Binding-site contacts:
Ligand atom C7 contacts residue THR222 of chain 1.A at 3.5 Å.
Ligand atom N1 contacts residue GLY37 of chain 1.A at 3.9 Å.
Ligand atom O1 contacts residue THR222 of chain 1.A at 3.3 Å (h-bond).
Ligand atom C4 contacts residue ASP35 of chain 1.A at 3.9 Å.
Ligand atom C32 contacts residue GLY37 of chain 1.A at 3.4 Å.
Ligand atom C6 contacts residue ILE304 of chain 1.A at 3.5 Å (hydrophobic).
Ligand atom C21 contacts residue PHE194 of chain 1.A at 3.6 Å (hydrophobic).
Ligand atom C7 contacts residue ASP35 of chain 1.A at 3.6 Å.
Ligand atom C16 contacts residue ILE300 of chain 1.A at 3.5 Å (hydrophobic).
Ligand atom C30 contacts residue GLY221 of chain 1.A at 3.8 Å.
Ligand atom C31 contacts residue LEU125 of chain 1.A at 3.4 Å (hydrophobic).
Ligand atom C30 contacts residue LEU125 of chain 1.A at 3.8 Å (hydrophobic).
Ligand atom C1 contacts residue THR222 of chain 1.A at 3.9 Å.
Ligand atom O2 contacts residue DMS1 of chain 1.B at 2.9 Å.
Ligand atom N1 contacts residue ASP35 of chain 1.A at 2.8 Å (salt-bridge).
Ligand atom C32 contacts residue ASP35 of chain 1.A at 3.3 Å.
Ligand atom C13 contacts residue ILE304 of chain 1.A at 3.7 Å (hydrophobic).
Ligand atom C2 contacts residue DMS1 of chain 1.B at 3.6 Å.
Ligand atom C6 contacts residue THR222 of chain 1.A at 3.3 Å.
Ligand atom C34 contacts residue LEU125 of chain 1.A at 3.4 Å (hydrophobic).
Ligand atom C7 contacts residue GLY221 of chain 1.A at 3.3 Å.
Ligand atom C19 contacts residue ILE304 of chain 1.A at 3.5 Å (hydrophobic).
Ligand atom C18 contacts residue ILE304 of chain 1.A at 3.7 Å (hydrophobic).
Ligand atom O1 contacts residue ASP219 of chain 1.A at 3.6 Å.
Ligand atom C15 contacts residue ILE300 of chain 1.A at 3.7 Å (hydrophobic).
Ligand atom N1 contacts residue ASP219 of chain 1.A at 2.8 Å (salt-bridge).
Ligand atom C23 contacts residue ILE217 of chain 1.A at 3.7 Å (hydrophobic).
Ligand atom C34 contacts residue SER38 of chain 1.A at 3.9 Å.
Ligand atom C5 contacts residue SER38 of chain 1.A at 3.8 Å.
Ligand atom C17 contacts residue ILE300 of chain 1.A at 3.8 Å (hydrophobic).
Ligand atom C32 contacts residue ASP219 of chain 1.A at 3.6 Å.
Ligand atom O3 contacts residue ASP35 of chain 1.A at 3.3 Å (salt-bridge).
Ligand atom C33 contacts residue LEU125 of chain 1.A at 3.4 Å (hydrophobic).
Ligand atom C7 contacts residue ASP219 of chain 1.A at 3.4 Å.
Ligand atom C5 contacts residue ASP35 of chain 1.A at 3.6 Å.
Ligand atom C27 contacts residue LEU125 of chain 1.A at 3.4 Å (hydrophobic).
Ligand atom C2 contacts residue THR222 of chain 1.A at 3.2 Å.
Ligand atom C31 contacts residue ASP35 of chain 1.A at 3.5 Å.
Ligand atom O4 contacts residue SER38 of chain 1.A at 3.4 Å.
Ligand atom C34 contacts residue ASP35 of chain 1.A at 3.8 Å.

This protein binds this small molecule.
Small molecule (SMILES): O=C(Cc1cccc2ccccc12)O[C@H]1CNC[C@@H]1OC(=O)Cc1cccc2ccccc12

Sequence of chain 1.A:
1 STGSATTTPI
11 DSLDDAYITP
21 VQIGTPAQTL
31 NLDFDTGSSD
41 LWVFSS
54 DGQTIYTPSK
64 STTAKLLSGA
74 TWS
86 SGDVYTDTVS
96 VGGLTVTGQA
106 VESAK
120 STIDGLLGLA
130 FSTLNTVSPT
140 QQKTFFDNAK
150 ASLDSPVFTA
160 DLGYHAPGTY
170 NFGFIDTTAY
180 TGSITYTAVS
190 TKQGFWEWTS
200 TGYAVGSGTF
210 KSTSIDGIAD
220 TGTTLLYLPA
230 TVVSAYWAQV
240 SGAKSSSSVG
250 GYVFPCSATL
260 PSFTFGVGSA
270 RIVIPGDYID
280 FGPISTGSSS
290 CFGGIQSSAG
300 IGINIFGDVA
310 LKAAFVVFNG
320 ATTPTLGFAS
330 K